The protein below binds the small molecule below.
Small molecule (SMILES): CC(=O)N[C@@H]1[C@@H](O)[C@H](O)[C@@H](CO)O[C@H]1O

Sequence of chain 1.A:
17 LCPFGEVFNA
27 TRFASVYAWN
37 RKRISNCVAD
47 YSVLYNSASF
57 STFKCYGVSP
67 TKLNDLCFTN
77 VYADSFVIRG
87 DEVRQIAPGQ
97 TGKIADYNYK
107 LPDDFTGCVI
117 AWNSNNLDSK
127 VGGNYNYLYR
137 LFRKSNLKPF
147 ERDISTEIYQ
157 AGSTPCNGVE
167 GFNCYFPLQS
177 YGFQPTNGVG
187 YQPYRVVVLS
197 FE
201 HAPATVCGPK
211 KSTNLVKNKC

Binding-site contacts:
Ligand atom O5 contacts residue ASN25 of chain 1.A at 2.5 Å (h-bond).
Ligand atom N2 contacts residue ASN25 of chain 1.A at 3.6 Å.
Ligand atom C4 contacts residue VAL49 of chain 1.A at 4.5 Å (hydrophobic).
Ligand atom O7 contacts residue ASN25 of chain 1.A at 3.7 Å.
Ligand atom C6 contacts residue ASN25 of chain 1.A at 3.5 Å.
Ligand atom O6 contacts residue PHE24 of chain 1.A at 4.1 Å.
Ligand atom C1 contacts residue ASN25 of chain 1.A at 1.4 Å.
Ligand atom O6 contacts residue LEU50 of chain 1.A at 4.4 Å.
Ligand atom C4 contacts residue ASN25 of chain 1.A at 4.1 Å.
Ligand atom O6 contacts residue PHE20 of chain 1.A at 3.7 Å.
Ligand atom C6 contacts residue PHE24 of chain 1.A at 3.7 Å (hydrophobic).
Ligand atom C5 contacts residue ASN25 of chain 1.A at 3.4 Å.
Ligand atom C3 contacts residue ASN25 of chain 1.A at 3.3 Å.
Ligand atom O3 contacts residue ASN25 of chain 1.A at 2.6 Å (h-bond).
Ligand atom C7 contacts residue ASN25 of chain 1.A at 4.0 Å.
Ligand atom O3 contacts residue PHE24 of chain 1.A at 4.5 Å.
Ligand atom C6 contacts residue GLY21 of chain 1.A at 4.1 Å.
Ligand atom C2 contacts residue ASN25 of chain 1.A at 2.6 Å.
Ligand atom O6 contacts residue GLY21 of chain 1.A at 3.6 Å (h-bond).
Ligand atom O4 contacts residue VAL49 of chain 1.A at 3.9 Å.
Ligand atom O3 contacts residue PHE56 of chain 1.A at 4.4 Å.